Sequence of chain 1.A:
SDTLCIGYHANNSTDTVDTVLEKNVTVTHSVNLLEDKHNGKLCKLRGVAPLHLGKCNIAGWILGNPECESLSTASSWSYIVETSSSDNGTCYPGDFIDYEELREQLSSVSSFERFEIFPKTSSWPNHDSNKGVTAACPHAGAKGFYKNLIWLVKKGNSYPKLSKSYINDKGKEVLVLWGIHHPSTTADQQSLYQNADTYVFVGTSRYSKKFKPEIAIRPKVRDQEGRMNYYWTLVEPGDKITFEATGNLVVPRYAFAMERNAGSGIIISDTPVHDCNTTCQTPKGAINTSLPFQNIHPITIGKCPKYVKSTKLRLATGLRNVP

Binding-site contacts:
Ligand atom O7 contacts residue CYS95 of chain 1.A at 3.7 Å.
Ligand atom O5 contacts residue ARG226 of chain 1.A at 4.0 Å.
Ligand atom C2 contacts residue ARG226 of chain 1.A at 3.9 Å.
Ligand atom C7 contacts residue ASN69 of chain 1.A at 3.7 Å.
Ligand atom C7 contacts residue CYS95 of chain 1.A at 4.2 Å (hydrophobic).
Ligand atom C8 contacts residue ASN69 of chain 1.A at 3.5 Å.
Ligand atom O6 contacts residue ASP91 of chain 1.A at 3.6 Å.
Ligand atom C6 contacts residue ARG226 of chain 1.A at 3.8 Å.
Ligand atom C8 contacts residue PRO70 of chain 1.A at 4.4 Å (hydrophobic).
Ligand atom C7 contacts residue GLU71 of chain 1.A at 4.0 Å.
Ligand atom O3 contacts residue ARG226 of chain 1.A at 3.2 Å (salt-bridge).
Ligand atom O7 contacts residue ASN69 of chain 1.A at 2.9 Å (h-bond).
Ligand atom C8 contacts residue GLU71 of chain 1.A at 4.0 Å.
Ligand atom C7 contacts residue ASN92 of chain 1.A at 3.2 Å.
Ligand atom N2 contacts residue ARG226 of chain 1.A at 3.6 Å.
Ligand atom C1 contacts residue GLU71 of chain 1.A at 4.2 Å.
Ligand atom O7 contacts residue ASN92 of chain 1.A at 2.9 Å (h-bond).
Ligand atom C8 contacts residue CYS95 of chain 1.A at 3.9 Å (hydrophobic).
Ligand atom C8 contacts residue ASN92 of chain 1.A at 4.5 Å.
Ligand atom C7 contacts residue ARG226 of chain 1.A at 3.5 Å.
Ligand atom C4 contacts residue ASN92 of chain 1.A at 4.3 Å.
Ligand atom N2 contacts residue ASN92 of chain 1.A at 3.1 Å (h-bond).
Ligand atom C4 contacts residue ARG226 of chain 1.A at 4.3 Å.
Ligand atom N2 contacts residue GLU71 of chain 1.A at 3.9 Å.
Ligand atom C1 contacts residue ASN92 of chain 1.A at 1.5 Å.
Ligand atom C3 contacts residue ASN92 of chain 1.A at 3.9 Å.
Ligand atom C8 contacts residue ARG226 of chain 1.A at 4.0 Å.
Ligand atom O5 contacts residue ASN92 of chain 1.A at 2.4 Å (h-bond).
Ligand atom C2 contacts residue ASN92 of chain 1.A at 2.6 Å.
Ligand atom C8 contacts residue PRO142 of chain 1.A at 3.9 Å (hydrophobic).
Ligand atom C8 contacts residue ALA140 of chain 1.A at 4.3 Å (hydrophobic).
Ligand atom C5 contacts residue ASN92 of chain 1.A at 3.6 Å.
Ligand atom O6 contacts residue ASN92 of chain 1.A at 4.4 Å.
Ligand atom C5 contacts residue ARG226 of chain 1.A at 4.4 Å.
Ligand atom C8 contacts residue CYS141 of chain 1.A at 4.2 Å (hydrophobic).
Ligand atom O6 contacts residue ARG226 of chain 1.A at 3.3 Å (salt-bridge).
Ligand atom O7 contacts residue ARG226 of chain 1.A at 3.8 Å.
Ligand atom C3 contacts residue ARG226 of chain 1.A at 4.1 Å.

This protein binds this small molecule.
Small molecule (SMILES): CC(=O)N[C@H]1[C@H](O[C@H]2[C@H](O)[C@@H](NC(C)=O)CO[C@@H]2CO)O[C@H](CO)[C@@H](O)[C@@H]1O